This protein binds this small molecule.
Small molecule (SMILES): CO[P](=O)(O)O[C@H]1[C@@H](O)[C@H](n2ccc(=O)[nH]c2=O)O[C@@H]1COP(=O)(O)O

Sequence of chain 4.I:
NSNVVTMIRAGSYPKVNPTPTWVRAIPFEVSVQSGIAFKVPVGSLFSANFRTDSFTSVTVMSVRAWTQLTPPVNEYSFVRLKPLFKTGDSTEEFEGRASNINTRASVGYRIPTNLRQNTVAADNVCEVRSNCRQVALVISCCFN

Binding-site contacts:
Ligand atom C2 contacts residue ARG125 of chain 2.M at 4.0 Å.
Ligand atom OP3 contacts residue SER77 of chain 2.M at 4.4 Å.
Ligand atom C4 contacts residue ARG125 of chain 2.M at 3.7 Å.
Ligand atom O5' contacts residue ARG131 of chain 2.M at 2.9 Å (salt-bridge).
Ligand atom OP1 contacts residue ARG125 of chain 2.M at 2.9 Å (salt-bridge).
Ligand atom C6 contacts residue ARG125 of chain 2.M at 3.7 Å.
Ligand atom C5 contacts residue ARG125 of chain 2.M at 3.7 Å.
Ligand atom OP2 contacts residue ARG131 of chain 2.M at 3.7 Å.
Ligand atom N1 contacts residue ARG125 of chain 2.M at 3.9 Å.
Ligand atom O4 contacts residue ARG125 of chain 2.M at 4.0 Å.
Ligand atom O2 contacts residue ASN16 of chain 4.I at 2.8 Å (h-bond).
Ligand atom O2 contacts residue ARG125 of chain 2.M at 4.1 Å.
Ligand atom OP3 contacts residue ARG125 of chain 2.M at 2.7 Å.
Ligand atom P contacts residue ARG131 of chain 2.M at 3.6 Å.
Ligand atom N3 contacts residue ARG125 of chain 2.M at 3.8 Å.
Ligand atom O4 contacts residue SER17 of chain 4.I at 3.4 Å.
Ligand atom OP1 contacts residue ARG131 of chain 2.M at 3.4 Å (salt-bridge).
Ligand atom OP2 contacts residue SER77 of chain 2.M at 4.0 Å.
Ligand atom C3' contacts residue ARG125 of chain 2.M at 3.5 Å.
Ligand atom O4 contacts residue THR21 of chain 4.I at 4.3 Å.
Ligand atom C2' contacts residue ARG125 of chain 2.M at 3.8 Å.
Ligand atom C5' contacts residue ARG125 of chain 2.M at 4.3 Å.
Ligand atom C2 contacts residue ASN16 of chain 4.I at 3.1 Å.
Ligand atom C4 contacts residue SER17 of chain 4.I at 4.3 Å.
Ligand atom C1' contacts residue ARG125 of chain 2.M at 4.4 Å.
Ligand atom O3' contacts residue ARG125 of chain 2.M at 4.2 Å.
Ligand atom C4 contacts residue ASN16 of chain 4.I at 4.0 Å.
Ligand atom OP1 contacts residue ILE23 of chain 4.I at 3.9 Å.
Ligand atom C5' contacts residue MET76 of chain 2.M at 4.4 Å (hydrophobic).
Ligand atom C5' contacts residue ARG131 of chain 2.M at 3.4 Å.
Ligand atom O4 contacts residue ASN16 of chain 4.I at 4.3 Å.
Ligand atom OP2 contacts residue ILE23 of chain 4.I at 4.3 Å.
Ligand atom P contacts residue ARG125 of chain 2.M at 3.8 Å.
Ligand atom P contacts residue ILE23 of chain 4.I at 4.5 Å.
Ligand atom N3 contacts residue ASN16 of chain 4.I at 2.8 Å (h-bond).
Ligand atom C4' contacts residue ARG125 of chain 2.M at 4.5 Å.
Ligand atom N1 contacts residue ASN16 of chain 4.I at 4.5 Å.
Ligand atom O5' contacts residue ARG125 of chain 2.M at 3.1 Å (salt-bridge).

Sequence of chain 2.M:
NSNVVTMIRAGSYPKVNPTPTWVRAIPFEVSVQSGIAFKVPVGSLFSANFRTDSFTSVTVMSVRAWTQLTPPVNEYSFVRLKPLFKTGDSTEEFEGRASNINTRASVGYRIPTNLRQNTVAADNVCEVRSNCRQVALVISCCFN